Sequence of chain 1.A:
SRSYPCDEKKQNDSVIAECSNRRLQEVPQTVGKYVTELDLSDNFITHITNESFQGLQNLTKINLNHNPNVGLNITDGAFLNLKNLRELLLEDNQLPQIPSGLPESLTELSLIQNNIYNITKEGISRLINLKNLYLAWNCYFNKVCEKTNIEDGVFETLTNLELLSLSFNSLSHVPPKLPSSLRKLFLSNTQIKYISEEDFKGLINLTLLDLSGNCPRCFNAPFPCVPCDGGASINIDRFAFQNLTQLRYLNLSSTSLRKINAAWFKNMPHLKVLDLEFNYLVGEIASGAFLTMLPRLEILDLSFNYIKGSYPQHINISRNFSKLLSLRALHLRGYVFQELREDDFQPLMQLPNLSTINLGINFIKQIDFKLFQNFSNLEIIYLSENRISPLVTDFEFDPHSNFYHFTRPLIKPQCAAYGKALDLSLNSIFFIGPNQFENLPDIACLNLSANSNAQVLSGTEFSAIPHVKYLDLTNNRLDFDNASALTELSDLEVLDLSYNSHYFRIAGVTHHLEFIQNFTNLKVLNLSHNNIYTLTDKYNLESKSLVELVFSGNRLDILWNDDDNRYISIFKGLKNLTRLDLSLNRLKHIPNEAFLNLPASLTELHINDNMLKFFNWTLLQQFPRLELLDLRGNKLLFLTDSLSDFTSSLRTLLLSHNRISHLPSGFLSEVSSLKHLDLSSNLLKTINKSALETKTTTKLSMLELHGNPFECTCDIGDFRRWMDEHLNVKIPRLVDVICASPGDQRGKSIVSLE

A small-molecule ligand and the protein it binds are described below.
Small molecule (SMILES): CC(=O)N[C@@H]1[C@@H](O)[C@H](O)[C@@H](CO)O[C@H]1O

Binding-site contacts:
Ligand atom C7 contacts residue ASN618 of chain 1.A at 3.6 Å.
Ligand atom O7 contacts residue THR562 of chain 1.A at 4.4 Å.
Ligand atom C4 contacts residue ASN618 of chain 1.A at 4.2 Å.
Ligand atom O7 contacts residue ASN618 of chain 1.A at 3.9 Å.
Ligand atom O5 contacts residue SER587 of chain 1.A at 3.8 Å.
Ligand atom C7 contacts residue LYS586 of chain 1.A at 3.4 Å.
Ligand atom C6 contacts residue VAL589 of chain 1.A at 3.5 Å (hydrophobic).
Ligand atom C5 contacts residue ASN618 of chain 1.A at 3.5 Å.
Ligand atom N2 contacts residue ASN618 of chain 1.A at 2.8 Å (h-bond).
Ligand atom O5 contacts residue VAL589 of chain 1.A at 3.6 Å.
Ligand atom N2 contacts residue LYS586 of chain 1.A at 3.9 Å.
Ligand atom O7 contacts residue LYS586 of chain 1.A at 3.6 Å (salt-bridge).
Ligand atom C5 contacts residue VAL589 of chain 1.A at 4.2 Å (hydrophobic).
Ligand atom C3 contacts residue ASN618 of chain 1.A at 3.7 Å.
Ligand atom C7 contacts residue SER587 of chain 1.A at 4.0 Å.
Ligand atom C1 contacts residue SER587 of chain 1.A at 4.0 Å.
Ligand atom C2 contacts residue SER587 of chain 1.A at 4.3 Å.
Ligand atom C2 contacts residue ASN618 of chain 1.A at 2.4 Å.
Ligand atom O6 contacts residue VAL589 of chain 1.A at 3.9 Å.
Ligand atom C1 contacts residue ASN618 of chain 1.A at 1.4 Å.
Ligand atom C8 contacts residue LYS586 of chain 1.A at 3.5 Å.
Ligand atom O5 contacts residue ASN618 of chain 1.A at 2.2 Å (h-bond).
Ligand atom O7 contacts residue SER587 of chain 1.A at 3.3 Å.